A protein and the small-molecule ligand that binds it are described below.
Small molecule (SMILES): CC(=O)N[C@@H]1[C@@H](O)[C@H](O)[C@@H](CO)O[C@H]1O

Sequence of chain 1.A:
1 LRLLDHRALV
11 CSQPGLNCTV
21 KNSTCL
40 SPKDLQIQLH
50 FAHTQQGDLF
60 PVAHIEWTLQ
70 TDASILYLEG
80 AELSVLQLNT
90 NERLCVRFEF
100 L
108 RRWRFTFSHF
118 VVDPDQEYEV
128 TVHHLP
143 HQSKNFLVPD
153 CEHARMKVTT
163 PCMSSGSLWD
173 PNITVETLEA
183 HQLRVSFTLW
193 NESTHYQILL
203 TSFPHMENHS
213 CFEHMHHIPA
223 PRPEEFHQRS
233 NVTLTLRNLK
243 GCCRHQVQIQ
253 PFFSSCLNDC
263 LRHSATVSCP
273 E

Binding-site contacts:
Ligand atom C5 contacts residue ASN174 of chain 1.A at 3.7 Å.
Ligand atom N2 contacts residue ASN174 of chain 1.A at 2.9 Å (h-bond).
Ligand atom C4 contacts residue ASN174 of chain 1.A at 4.2 Å.
Ligand atom O5 contacts residue ASN174 of chain 1.A at 2.3 Å (h-bond).
Ligand atom C3 contacts residue ASN174 of chain 1.A at 3.7 Å.
Ligand atom C1 contacts residue ASN174 of chain 1.A at 1.4 Å.
Ligand atom O7 contacts residue ASN174 of chain 1.A at 4.1 Å.
Ligand atom C2 contacts residue ASN174 of chain 1.A at 2.4 Å.
Ligand atom C7 contacts residue ASN174 of chain 1.A at 3.6 Å.